This small molecule binds to this protein.
Small molecule (SMILES): NC(=O)[C@H](Cc1ccccc1)NC(=O)[C@H](Cc1cc(-c2ccccc2O)no1)CP(=O)(O)[C@@H](N)CCc1ccccc1

Binding-site contacts:
Ligand atom O13 contacts residue ZN1 of chain 1.KA at 2.2 Å.
Ligand atom C14 contacts residue ALA335 of chain 1.B at 3.6 Å (hydrophobic).
Ligand atom O12 contacts residue GLU371 of chain 1.B at 2.8 Å (salt-bridge).
Ligand atom P11 contacts residue ZN1 of chain 1.KA at 2.8 Å.
Ligand atom C02 contacts residue GLU200 of chain 1.B at 3.8 Å.
Ligand atom C05 contacts residue PHE450 of chain 1.B at 3.8 Å (hydrophobic).
Ligand atom P11 contacts residue GLU371 of chain 1.B at 3.6 Å.
Ligand atom O13 contacts residue TYR455 of chain 1.B at 2.9 Å (h-bond).
Ligand atom C14 contacts residue GLU371 of chain 1.B at 3.0 Å.
Ligand atom C06 contacts residue PHE450 of chain 1.B at 3.5 Å (hydrophobic).
Ligand atom C16 contacts residue HIS370 of chain 1.B at 3.6 Å.
Ligand atom C41 contacts residue TYR892 of chain 1.B at 3.7 Å (hydrophobic).
Ligand atom C38 contacts residue TYR455 of chain 1.B at 3.8 Å (hydrophobic).
Ligand atom O12 contacts residue ZN1 of chain 1.KA at 2.4 Å.
Ligand atom C09 contacts residue ALA335 of chain 1.B at 3.7 Å (hydrophobic).
Ligand atom C03 contacts residue GLU200 of chain 1.B at 3.5 Å.
Ligand atom C07 contacts residue GLU200 of chain 1.B at 3.3 Å.
Ligand atom C39 contacts residue TYR455 of chain 1.B at 3.8 Å (hydrophobic).
Ligand atom O12 contacts residue HIS370 of chain 1.B at 3.3 Å (h-bond).
Ligand atom N10 contacts residue GLU200 of chain 1.B at 3.0 Å (salt-bridge).
Ligand atom C19 contacts residue LYS397 of chain 1.B at 3.6 Å.
Ligand atom C25 contacts residue ASN456 of chain 1.B at 3.8 Å.
Ligand atom C25 contacts residue GLU452 of chain 1.B at 3.3 Å.
Ligand atom P11 contacts residue HIS370 of chain 1.B at 3.8 Å.
Ligand atom O12 contacts residue GLU337 of chain 1.B at 3.4 Å (salt-bridge).
Ligand atom O13 contacts residue GLU393 of chain 1.B at 2.6 Å (salt-bridge).
Ligand atom O13 contacts residue HIS370 of chain 1.B at 3.3 Å (h-bond).
Ligand atom C18 contacts residue TYR455 of chain 1.B at 3.4 Å (hydrophobic).
Ligand atom C26 contacts residue ASN456 of chain 1.B at 3.2 Å.
Ligand atom C08 contacts residue TYR455 of chain 1.B at 3.5 Å (hydrophobic).
Ligand atom O21 contacts residue LYS397 of chain 1.B at 3.6 Å.
Ligand atom O12 contacts residue HIS374 of chain 1.B at 3.0 Å (h-bond).
Ligand atom C32 contacts residue GLY334 of chain 1.B at 3.6 Å.
Ligand atom N20 contacts residue LYS397 of chain 1.B at 3.1 Å (salt-bridge).
Ligand atom N10 contacts residue GLU337 of chain 1.B at 2.6 Å (salt-bridge).
Ligand atom O28 contacts residue TYR455 of chain 1.B at 3.5 Å.
Ligand atom C27 contacts residue ASN456 of chain 1.B at 3.6 Å.
Ligand atom N10 contacts residue MET336 of chain 1.B at 3.5 Å (h-bond).
Ligand atom N31 contacts residue GLY334 of chain 1.B at 3.6 Å.
Ligand atom N10 contacts residue GLU393 of chain 1.B at 3.6 Å (salt-bridge).

Sequence of chain 1.B:
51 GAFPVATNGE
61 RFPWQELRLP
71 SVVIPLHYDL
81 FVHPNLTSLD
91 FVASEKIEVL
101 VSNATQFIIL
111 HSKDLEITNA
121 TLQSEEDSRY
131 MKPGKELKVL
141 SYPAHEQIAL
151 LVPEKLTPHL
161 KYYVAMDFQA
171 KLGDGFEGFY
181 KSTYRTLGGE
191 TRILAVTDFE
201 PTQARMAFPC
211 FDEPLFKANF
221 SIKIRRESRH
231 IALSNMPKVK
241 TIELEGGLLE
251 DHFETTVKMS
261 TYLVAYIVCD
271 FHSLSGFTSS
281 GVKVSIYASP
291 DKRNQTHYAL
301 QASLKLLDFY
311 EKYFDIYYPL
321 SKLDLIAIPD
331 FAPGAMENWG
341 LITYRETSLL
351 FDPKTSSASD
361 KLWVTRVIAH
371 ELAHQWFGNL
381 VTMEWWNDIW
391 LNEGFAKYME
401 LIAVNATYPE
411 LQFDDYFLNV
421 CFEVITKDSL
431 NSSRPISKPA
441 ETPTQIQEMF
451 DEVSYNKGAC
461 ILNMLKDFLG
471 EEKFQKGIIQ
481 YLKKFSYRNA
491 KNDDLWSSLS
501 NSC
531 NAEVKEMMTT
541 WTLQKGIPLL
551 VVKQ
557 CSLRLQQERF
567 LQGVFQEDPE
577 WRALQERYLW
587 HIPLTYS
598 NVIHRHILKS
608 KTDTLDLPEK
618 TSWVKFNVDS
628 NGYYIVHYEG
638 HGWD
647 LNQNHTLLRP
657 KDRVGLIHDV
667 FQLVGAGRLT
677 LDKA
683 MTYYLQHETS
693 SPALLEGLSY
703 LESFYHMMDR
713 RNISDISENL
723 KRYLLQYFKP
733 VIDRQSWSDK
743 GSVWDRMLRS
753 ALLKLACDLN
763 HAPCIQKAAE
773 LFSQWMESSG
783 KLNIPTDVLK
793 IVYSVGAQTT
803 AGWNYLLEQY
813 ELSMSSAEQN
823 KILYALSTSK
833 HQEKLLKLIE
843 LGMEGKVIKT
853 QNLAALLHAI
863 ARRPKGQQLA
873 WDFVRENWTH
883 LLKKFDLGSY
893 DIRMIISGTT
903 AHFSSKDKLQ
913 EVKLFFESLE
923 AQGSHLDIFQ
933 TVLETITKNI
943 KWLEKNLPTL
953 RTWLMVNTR